Sequence of chain 1.A:
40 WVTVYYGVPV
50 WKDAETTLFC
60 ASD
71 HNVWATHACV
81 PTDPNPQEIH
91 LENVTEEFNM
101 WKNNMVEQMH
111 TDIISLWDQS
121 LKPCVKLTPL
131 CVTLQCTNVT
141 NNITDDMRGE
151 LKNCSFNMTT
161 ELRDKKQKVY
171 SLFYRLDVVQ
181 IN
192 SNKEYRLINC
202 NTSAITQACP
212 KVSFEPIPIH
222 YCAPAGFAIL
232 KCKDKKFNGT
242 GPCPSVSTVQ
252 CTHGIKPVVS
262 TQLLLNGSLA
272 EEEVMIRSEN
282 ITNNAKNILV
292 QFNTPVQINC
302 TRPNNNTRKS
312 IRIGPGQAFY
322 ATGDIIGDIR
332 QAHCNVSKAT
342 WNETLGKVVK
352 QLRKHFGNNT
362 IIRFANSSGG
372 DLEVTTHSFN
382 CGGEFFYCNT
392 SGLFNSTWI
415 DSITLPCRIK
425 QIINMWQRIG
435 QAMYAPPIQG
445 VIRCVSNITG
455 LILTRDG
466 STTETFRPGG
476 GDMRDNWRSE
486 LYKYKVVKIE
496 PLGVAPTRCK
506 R

Binding-site contacts:
Ligand atom C7 contacts residue ASN300 of chain 1.A at 4.4 Å.
Ligand atom O3 contacts residue HIS334 of chain 1.A at 4.2 Å.
Ligand atom C7 contacts residue HIS334 of chain 1.A at 3.9 Å.
Ligand atom C2 contacts residue HIS334 of chain 1.A at 3.9 Å.
Ligand atom C8 contacts residue HIS334 of chain 1.A at 3.8 Å.
Ligand atom C1 contacts residue HIS334 of chain 1.A at 4.2 Å.
Ligand atom C8 contacts residue CYS301 of chain 1.A at 4.5 Å (hydrophobic).
Ligand atom C7 contacts residue ASN336 of chain 1.A at 3.4 Å.
Ligand atom C4 contacts residue ASN336 of chain 1.A at 4.1 Å.
Ligand atom C3 contacts residue HIS334 of chain 1.A at 3.9 Å.
Ligand atom O7 contacts residue ASN300 of chain 1.A at 4.5 Å.
Ligand atom C8 contacts residue ASN336 of chain 1.A at 4.3 Å.
Ligand atom O7 contacts residue ASN336 of chain 1.A at 3.7 Å.
Ligand atom C2 contacts residue ASN336 of chain 1.A at 2.3 Å.
Ligand atom C3 contacts residue ASN336 of chain 1.A at 3.6 Å.
Ligand atom N2 contacts residue ASN336 of chain 1.A at 2.7 Å (h-bond).
Ligand atom C1 contacts residue THR418 of chain 1.A at 4.2 Å.
Ligand atom C5 contacts residue ASN336 of chain 1.A at 3.6 Å.
Ligand atom O5 contacts residue THR418 of chain 1.A at 4.2 Å.
Ligand atom C8 contacts residue THR302 of chain 1.A at 3.6 Å.
Ligand atom C8 contacts residue ASN300 of chain 1.A at 3.4 Å.
Ligand atom O5 contacts residue ASN336 of chain 1.A at 2.4 Å (h-bond).
Ligand atom C1 contacts residue ASN336 of chain 1.A at 1.4 Å.
Ligand atom N2 contacts residue HIS334 of chain 1.A at 3.1 Å (h-bond).

This small molecule binds to this protein.
Small molecule (SMILES): CC(=O)N[C@@H]1[C@@H](O)[C@H](O)[C@@H](CO)O[C@H]1O